Binding-site contacts:
Ligand atom C5 contacts residue ASP102 of chain 1.A at 3.5 Å.
Ligand atom C4 contacts residue LEU105 of chain 1.A at 4.2 Å (hydrophobic).
Ligand atom C9 contacts residue GLN98 of chain 1.A at 4.2 Å.
Ligand atom C11 contacts residue GLN98 of chain 1.A at 3.6 Å.
Ligand atom N2 contacts residue LEU105 of chain 1.A at 4.0 Å.
Ligand atom C5 contacts residue LEU105 of chain 1.A at 3.9 Å (hydrophobic).
Ligand atom C2 contacts residue TYR133 of chain 1.A at 4.4 Å (hydrophobic).
Ligand atom N1 contacts residue ASP102 of chain 1.A at 2.5 Å (salt-bridge).
Ligand atom S1 contacts residue ASP102 of chain 1.A at 3.0 Å (salt-bridge).
Ligand atom C12 contacts residue ILE148 of chain 1.A at 4.3 Å (hydrophobic).
Ligand atom C11 contacts residue LEU136 of chain 1.A at 4.1 Å (hydrophobic).
Ligand atom S1 contacts residue LEU105 of chain 1.A at 4.5 Å.
Ligand atom N1 contacts residue GLY106 of chain 1.A at 4.2 Å.
Ligand atom C1 contacts residue ILE148 of chain 1.A at 4.3 Å (hydrophobic).
Ligand atom C4 contacts residue ASP102 of chain 1.A at 3.6 Å.
Ligand atom C12 contacts residue LEU136 of chain 1.A at 3.7 Å (hydrophobic).
Ligand atom C5 contacts residue TYR133 of chain 1.A at 4.0 Å (hydrophobic).
Ligand atom C4 contacts residue TYR133 of chain 1.A at 4.1 Å (hydrophobic).
Ligand atom N1 contacts residue LEU105 of chain 1.A at 3.6 Å.
Ligand atom C2 contacts residue LEU136 of chain 1.A at 4.4 Å (hydrophobic).
Ligand atom C3 contacts residue TYR133 of chain 1.A at 3.6 Å (hydrophobic).
Ligand atom C10 contacts residue GLN98 of chain 1.A at 3.5 Å.
Ligand atom N2 contacts residue TYR133 of chain 1.A at 3.2 Å (h-bond).
Ligand atom C6 contacts residue LEU136 of chain 1.A at 3.9 Å (hydrophobic).
Ligand atom S1 contacts residue LEU136 of chain 1.A at 4.2 Å.
Ligand atom C7 contacts residue LEU136 of chain 1.A at 4.0 Å (hydrophobic).

Sequence of chain 1.A:
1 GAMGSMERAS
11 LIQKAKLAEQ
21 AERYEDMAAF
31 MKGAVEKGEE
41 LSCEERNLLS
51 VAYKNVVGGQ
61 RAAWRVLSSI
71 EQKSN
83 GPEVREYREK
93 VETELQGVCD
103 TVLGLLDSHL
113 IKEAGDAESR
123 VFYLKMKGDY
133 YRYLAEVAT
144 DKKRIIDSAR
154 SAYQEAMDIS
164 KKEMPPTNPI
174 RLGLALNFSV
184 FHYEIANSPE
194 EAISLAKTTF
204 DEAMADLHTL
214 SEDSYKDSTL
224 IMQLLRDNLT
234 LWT

A small-molecule ligand and the protein it binds are described below.
Small molecule (SMILES): [H]/N=C(/N)c1cc(C)c(-c2ccccc2)s1